A protein and the small-molecule ligand that binds it are described below.
Small molecule (SMILES): CO[C@]1(C(=O)O)C[C@H](O)[C@@H](NC(C)=O)[C@H]([C@H](O)[C@H](O)CO)O1

Sequence of chain 3.A:
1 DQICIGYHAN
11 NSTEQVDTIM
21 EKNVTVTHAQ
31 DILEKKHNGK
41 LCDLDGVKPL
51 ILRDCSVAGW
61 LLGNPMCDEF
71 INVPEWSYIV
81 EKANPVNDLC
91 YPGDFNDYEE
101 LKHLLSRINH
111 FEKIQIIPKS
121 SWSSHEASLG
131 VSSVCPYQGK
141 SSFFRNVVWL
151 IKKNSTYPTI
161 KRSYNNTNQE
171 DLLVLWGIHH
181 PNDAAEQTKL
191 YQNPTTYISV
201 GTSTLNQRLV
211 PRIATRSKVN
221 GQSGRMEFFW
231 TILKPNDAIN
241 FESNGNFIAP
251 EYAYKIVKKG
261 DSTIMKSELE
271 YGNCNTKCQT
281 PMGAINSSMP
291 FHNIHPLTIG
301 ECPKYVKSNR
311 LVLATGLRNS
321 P

Binding-site contacts:
Ligand atom O1A contacts residue SER132 of chain 3.A at 3.6 Å (h-bond).
Ligand atom O7 contacts residue GLU186 of chain 3.A at 3.5 Å (salt-bridge).
Ligand atom O9 contacts residue TYR91 of chain 3.A at 2.9 Å (h-bond).
Ligand atom O6 contacts residue GLN222 of chain 3.A at 3.3 Å (h-bond).
Ligand atom O8 contacts residue TRP149 of chain 3.A at 3.8 Å.
Ligand atom C9 contacts residue LEU190 of chain 3.A at 3.7 Å (hydrophobic).
Ligand atom C11 contacts residue LEU190 of chain 3.A at 3.9 Å (hydrophobic).
Ligand atom C11 contacts residue LEU129 of chain 3.A at 4.0 Å (hydrophobic).
Ligand atom C11 contacts residue GLY130 of chain 3.A at 4.2 Å.
Ligand atom O1B contacts residue SER132 of chain 3.A at 2.5 Å (h-bond).
Ligand atom C1 contacts residue GLN222 of chain 3.A at 3.5 Å.
Ligand atom C9 contacts residue TRP149 of chain 3.A at 4.1 Å (hydrophobic).
Ligand atom C8 contacts residue GLU186 of chain 3.A at 3.6 Å.
Ligand atom O6 contacts residue GLN222 of chain 3.A at 3.6 Å.
Ligand atom C1 contacts residue SER132 of chain 3.A at 3.4 Å.
Ligand atom C8 contacts residue GLN222 of chain 3.A at 4.1 Å.
Ligand atom O4 contacts residue VAL131 of chain 3.A at 4.0 Å.
Ligand atom C4 contacts residue VAL131 of chain 3.A at 3.9 Å (hydrophobic).
Ligand atom O9 contacts residue PRO181 of chain 3.A at 4.1 Å.
Ligand atom N5 contacts residue VAL131 of chain 3.A at 3.7 Å.
Ligand atom O8 contacts residue GLN222 of chain 3.A at 3.3 Å (h-bond).
Ligand atom C9 contacts residue GLU186 of chain 3.A at 2.8 Å.
Ligand atom C2 contacts residue GLN222 of chain 3.A at 3.7 Å.
Ligand atom C9 contacts residue TYR91 of chain 3.A at 3.5 Å (hydrophobic).
Ligand atom C9 contacts residue HIS179 of chain 3.A at 3.0 Å.
Ligand atom O1B contacts residue SER133 of chain 3.A at 4.0 Å.
Ligand atom O9 contacts residue GLU186 of chain 3.A at 2.4 Å (salt-bridge).
Ligand atom O1B contacts residue GLN222 of chain 3.A at 2.7 Å (h-bond).
Ligand atom C1 contacts residue SER133 of chain 3.A at 3.9 Å.
Ligand atom O1A contacts residue SER133 of chain 3.A at 2.9 Å (h-bond).
Ligand atom O9 contacts residue GLY224 of chain 3.A at 3.6 Å.
Ligand atom O8 contacts residue TYR91 of chain 3.A at 2.7 Å (h-bond).
Ligand atom C11 contacts residue TRP149 of chain 3.A at 3.6 Å (hydrophobic).
Ligand atom C10 contacts residue TRP149 of chain 3.A at 4.0 Å (hydrophobic).
Ligand atom C8 contacts residue TYR91 of chain 3.A at 3.6 Å (hydrophobic).
Ligand atom N5 contacts residue TRP149 of chain 3.A at 3.9 Å.
Ligand atom O10 contacts residue LEU190 of chain 3.A at 2.5 Å.
Ligand atom C10 contacts residue LEU190 of chain 3.A at 3.5 Å (hydrophobic).
Ligand atom O9 contacts residue HIS179 of chain 3.A at 2.4 Å (h-bond).
Ligand atom C11 contacts residue ILE151 of chain 3.A at 3.5 Å (hydrophobic).